Binding-site contacts:
Ligand atom C1 contacts residue ILE262 of chain 1.B at 4.4 Å (hydrophobic).
Ligand atom C2 contacts residue ASN263 of chain 1.B at 3.4 Å.
Ligand atom OH contacts residue ILE262 of chain 1.B at 3.7 Å.
Ligand atom C4 contacts residue ILE262 of chain 1.B at 3.8 Å (hydrophobic).
Ligand atom C4 contacts residue ASN263 of chain 1.B at 3.5 Å.
Ligand atom C3 contacts residue ASN263 of chain 1.B at 3.6 Å.
Ligand atom C3 contacts residue ILE262 of chain 1.B at 3.3 Å (hydrophobic).
Ligand atom C2 contacts residue ILE262 of chain 1.B at 3.9 Å (hydrophobic).
Ligand atom C1 contacts residue ASN263 of chain 1.B at 4.5 Å.

The protein below binds the small molecule below.
Small molecule (SMILES): CCCCO

Sequence of chain 1.B:
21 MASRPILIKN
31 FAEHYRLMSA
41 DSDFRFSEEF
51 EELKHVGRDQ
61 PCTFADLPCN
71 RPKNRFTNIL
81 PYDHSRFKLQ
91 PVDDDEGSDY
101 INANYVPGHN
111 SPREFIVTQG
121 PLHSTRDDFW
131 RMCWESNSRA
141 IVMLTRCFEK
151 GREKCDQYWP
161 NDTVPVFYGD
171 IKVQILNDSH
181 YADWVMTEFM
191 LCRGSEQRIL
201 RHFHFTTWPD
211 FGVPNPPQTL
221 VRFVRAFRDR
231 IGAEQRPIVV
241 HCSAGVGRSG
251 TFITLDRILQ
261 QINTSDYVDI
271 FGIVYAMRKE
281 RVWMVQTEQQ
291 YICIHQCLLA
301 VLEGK